Sequence of chain 1.A:
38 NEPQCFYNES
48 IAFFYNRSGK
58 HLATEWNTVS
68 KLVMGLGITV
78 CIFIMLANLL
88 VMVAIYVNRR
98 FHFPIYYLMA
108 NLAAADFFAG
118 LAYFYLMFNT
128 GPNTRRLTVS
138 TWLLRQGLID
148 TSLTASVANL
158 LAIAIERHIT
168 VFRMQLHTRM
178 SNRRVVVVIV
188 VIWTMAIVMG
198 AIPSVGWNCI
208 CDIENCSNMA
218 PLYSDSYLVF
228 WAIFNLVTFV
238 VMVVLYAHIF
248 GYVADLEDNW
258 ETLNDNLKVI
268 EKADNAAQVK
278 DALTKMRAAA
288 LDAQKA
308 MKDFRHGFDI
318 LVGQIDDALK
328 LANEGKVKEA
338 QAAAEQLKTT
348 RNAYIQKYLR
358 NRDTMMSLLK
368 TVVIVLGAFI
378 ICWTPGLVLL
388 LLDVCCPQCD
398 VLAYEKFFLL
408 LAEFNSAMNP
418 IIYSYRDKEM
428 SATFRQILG

Binding-site contacts:
Ligand atom C5 contacts residue GLN143 of chain 1.A at 3.3 Å.
Ligand atom C11 contacts residue ASP147 of chain 1.A at 3.5 Å.
Ligand atom C22 contacts residue PHE405 of chain 1.A at 3.6 Å (hydrophobic).
Ligand atom N1 contacts residue GLU402 of chain 1.A at 3.5 Å (salt-bridge).
Ligand atom C1 contacts residue ILE146 of chain 1.A at 3.5 Å (hydrophobic).
Ligand atom O5 contacts residue LYS403 of chain 1.A at 3.6 Å.
Ligand atom C19 contacts residue LEU387 of chain 1.A at 3.6 Å (hydrophobic).
Ligand atom C13 contacts residue GLU402 of chain 1.A at 3.7 Å.
Ligand atom C26 contacts residue GLU402 of chain 1.A at 3.2 Å.
Ligand atom O1 contacts residue TRP380 of chain 1.A at 3.8 Å.
Ligand atom O7 contacts residue THR131 of chain 1.A at 3.4 Å (h-bond).
Ligand atom O6 contacts residue TYR52 of chain 1.A at 3.5 Å (h-bond).
Ligand atom O6 contacts residue ARG142 of chain 1.A at 3.7 Å.
Ligand atom C20 contacts residue TRP380 of chain 1.A at 3.6 Å (hydrophobic).
Ligand atom C22 contacts residue GLY383 of chain 1.A at 3.6 Å.
Ligand atom C21 contacts residue GLY383 of chain 1.A at 3.6 Å.
Ligand atom C31 contacts residue HIS58 of chain 1.A at 3.8 Å.
Ligand atom N1 contacts residue LYS57 of chain 1.A at 3.6 Å.
Ligand atom O7 contacts residue HIS58 of chain 1.A at 3.7 Å.
Ligand atom C14 contacts residue MET216 of chain 1.A at 3.7 Å (hydrophobic).
Ligand atom C23 contacts residue LYS57 of chain 1.A at 3.4 Å.
Ligand atom O4 contacts residue LEU406 of chain 1.A at 3.8 Å.
Ligand atom C21 contacts residue TRP380 of chain 1.A at 3.7 Å (hydrophobic).
Ligand atom C19 contacts residue GLY383 of chain 1.A at 3.3 Å.
Ligand atom O1 contacts residue ILE146 of chain 1.A at 3.1 Å.
Ligand atom C29 contacts residue THR127 of chain 1.A at 3.7 Å.
Ligand atom O6 contacts residue LYS57 of chain 1.A at 2.8 Å (salt-bridge).
Ligand atom O3 contacts residue LEU387 of chain 1.A at 3.7 Å.
Ligand atom C20 contacts residue GLY383 of chain 1.A at 3.7 Å.
Ligand atom O6 contacts residue HIS58 of chain 1.A at 3.4 Å (h-bond).
Ligand atom C18 contacts residue GLY383 of chain 1.A at 3.3 Å.
Ligand atom C4 contacts residue LEU406 of chain 1.A at 3.4 Å (hydrophobic).
Ligand atom C3 contacts residue GLN143 of chain 1.A at 3.4 Å.
Ligand atom C4 contacts residue TRP380 of chain 1.A at 3.5 Å (hydrophobic).
Ligand atom C10 contacts residue LEU150 of chain 1.A at 3.4 Å (hydrophobic).
Ligand atom C16 contacts residue MET216 of chain 1.A at 3.7 Å (hydrophobic).
Ligand atom O2 contacts residue GLN143 of chain 1.A at 2.9 Å (h-bond).
Ligand atom O7 contacts residue THR127 of chain 1.A at 3.4 Å.
Ligand atom C13 contacts residue MET216 of chain 1.A at 3.5 Å (hydrophobic).
Ligand atom C29 contacts residue VAL70 of chain 1.A at 3.6 Å (hydrophobic).

This protein binds this small molecule.
Small molecule (SMILES): COC(=O)c1cn(C[C@H](CC2Cc3ccccc3C2)[C@H](O)c2cc(OC)c(C)c(OC)c2)cc1CC(=O)O